Binding-site contacts:
Ligand atom O contacts residue SER144 of chain 1.A at 3.5 Å (h-bond).
Ligand atom CL1 contacts residue THR25 of chain 1.A at 4.1 Å.
Ligand atom C contacts residue CYS145 of chain 1.A at 1.8 Å (hydrophobic).
Ligand atom C1 contacts residue HIS41 of chain 1.A at 4.3 Å.
Ligand atom N1 contacts residue DMS1 of chain 1.G at 3.4 Å.
Ligand atom N1 contacts residue ASN142 of chain 1.A at 4.2 Å.
Ligand atom C5 contacts residue DMS1 of chain 1.G at 3.6 Å.
Ligand atom C contacts residue HIS164 of chain 1.A at 3.0 Å.
Ligand atom CL1 contacts residue GLY143 of chain 1.A at 4.0 Å.
Ligand atom CL1 contacts residue DMS1 of chain 1.G at 4.5 Å.
Ligand atom C1 contacts residue HIS164 of chain 1.A at 4.5 Å.
Ligand atom C6 contacts residue DMS1 of chain 1.G at 3.8 Å.
Ligand atom C3 contacts residue DMS1 of chain 1.G at 3.8 Å.
Ligand atom C contacts residue HIS41 of chain 1.A at 3.9 Å.
Ligand atom O contacts residue CYS145 of chain 1.A at 3.1 Å.
Ligand atom C3 contacts residue DMS1 of chain 1.F at 4.3 Å.
Ligand atom O contacts residue ASN142 of chain 1.A at 4.0 Å.
Ligand atom CL1 contacts residue THR26 of chain 1.A at 3.5 Å.
Ligand atom CL1 contacts residue LEU27 of chain 1.A at 3.9 Å.
Ligand atom C2 contacts residue DMS1 of chain 1.F at 4.4 Å.
Ligand atom O contacts residue DMS1 of chain 1.F at 3.6 Å (h-bond).
Ligand atom C1 contacts residue GLY143 of chain 1.A at 4.2 Å.
Ligand atom N contacts residue CYS145 of chain 1.A at 3.9 Å.
Ligand atom N contacts residue DMS1 of chain 1.G at 4.3 Å.
Ligand atom C5 contacts residue ASN142 of chain 1.A at 3.6 Å.
Ligand atom C2 contacts residue GLY143 of chain 1.A at 4.2 Å.
Ligand atom C6 contacts residue GLY143 of chain 1.A at 3.8 Å.
Ligand atom C1 contacts residue CYS145 of chain 1.A at 2.9 Å (hydrophobic).
Ligand atom O contacts residue GLY143 of chain 1.A at 3.2 Å (h-bond).
Ligand atom C4 contacts residue DMS1 of chain 1.G at 4.1 Å.
Ligand atom C1 contacts residue DMS1 of chain 1.F at 3.2 Å.
Ligand atom C3 contacts residue ASN142 of chain 1.A at 3.3 Å.
Ligand atom O contacts residue LEU141 of chain 1.A at 4.0 Å.
Ligand atom C2 contacts residue DMS1 of chain 1.G at 3.9 Å.
Ligand atom C contacts residue DMS1 of chain 1.F at 3.1 Å.
Ligand atom N1 contacts residue GLY143 of chain 1.A at 4.0 Å.
Ligand atom N contacts residue HIS41 of chain 1.A at 4.2 Å.
Ligand atom N contacts residue DMS1 of chain 1.F at 3.8 Å.
Ligand atom C4 contacts residue ASN142 of chain 1.A at 3.1 Å.
Ligand atom C2 contacts residue ASN142 of chain 1.A at 4.2 Å.

Sequence of chain 1.A:
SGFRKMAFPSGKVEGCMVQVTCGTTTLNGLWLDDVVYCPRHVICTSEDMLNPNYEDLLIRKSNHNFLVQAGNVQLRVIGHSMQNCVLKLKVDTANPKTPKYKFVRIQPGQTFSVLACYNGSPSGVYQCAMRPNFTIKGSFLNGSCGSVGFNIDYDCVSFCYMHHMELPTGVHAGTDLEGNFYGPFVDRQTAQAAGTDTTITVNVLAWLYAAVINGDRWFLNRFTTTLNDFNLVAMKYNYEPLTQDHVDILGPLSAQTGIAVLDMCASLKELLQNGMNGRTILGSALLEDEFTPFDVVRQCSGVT

The small molecule below binds the protein below.
Small molecule (SMILES): CC(=O)Nc1cccnc1Cl